A protein and the small-molecule ligand that binds it are described below.
Small molecule (SMILES): CC(=O)N[C@@H]1[C@@H](O)[C@H](O)[C@@H](CO)O[C@H]1O

Binding-site contacts:
Ligand atom C7 contacts residue ASN622 of chain 1.C at 4.0 Å.
Ligand atom C1 contacts residue ASN622 of chain 1.C at 1.4 Å.
Ligand atom C8 contacts residue TYR652 of chain 1.C at 3.3 Å (hydrophobic).
Ligand atom N2 contacts residue ASN650 of chain 1.C at 3.5 Å (h-bond).
Ligand atom O3 contacts residue ASN650 of chain 1.C at 4.2 Å.
Ligand atom C3 contacts residue ASN622 of chain 1.C at 3.8 Å.
Ligand atom C5 contacts residue ASN622 of chain 1.C at 3.6 Å.
Ligand atom C4 contacts residue ASN622 of chain 1.C at 4.2 Å.
Ligand atom C7 contacts residue ASN650 of chain 1.C at 3.8 Å.
Ligand atom O5 contacts residue ASN622 of chain 1.C at 2.4 Å (h-bond).
Ligand atom C2 contacts residue ASN650 of chain 1.C at 4.3 Å.
Ligand atom C3 contacts residue ASN650 of chain 1.C at 4.0 Å.
Ligand atom N2 contacts residue ASN622 of chain 1.C at 2.9 Å (h-bond).
Ligand atom C2 contacts residue ASN622 of chain 1.C at 2.5 Å.
Ligand atom C8 contacts residue ASN650 of chain 1.C at 3.7 Å.

Sequence of chain 1.C:
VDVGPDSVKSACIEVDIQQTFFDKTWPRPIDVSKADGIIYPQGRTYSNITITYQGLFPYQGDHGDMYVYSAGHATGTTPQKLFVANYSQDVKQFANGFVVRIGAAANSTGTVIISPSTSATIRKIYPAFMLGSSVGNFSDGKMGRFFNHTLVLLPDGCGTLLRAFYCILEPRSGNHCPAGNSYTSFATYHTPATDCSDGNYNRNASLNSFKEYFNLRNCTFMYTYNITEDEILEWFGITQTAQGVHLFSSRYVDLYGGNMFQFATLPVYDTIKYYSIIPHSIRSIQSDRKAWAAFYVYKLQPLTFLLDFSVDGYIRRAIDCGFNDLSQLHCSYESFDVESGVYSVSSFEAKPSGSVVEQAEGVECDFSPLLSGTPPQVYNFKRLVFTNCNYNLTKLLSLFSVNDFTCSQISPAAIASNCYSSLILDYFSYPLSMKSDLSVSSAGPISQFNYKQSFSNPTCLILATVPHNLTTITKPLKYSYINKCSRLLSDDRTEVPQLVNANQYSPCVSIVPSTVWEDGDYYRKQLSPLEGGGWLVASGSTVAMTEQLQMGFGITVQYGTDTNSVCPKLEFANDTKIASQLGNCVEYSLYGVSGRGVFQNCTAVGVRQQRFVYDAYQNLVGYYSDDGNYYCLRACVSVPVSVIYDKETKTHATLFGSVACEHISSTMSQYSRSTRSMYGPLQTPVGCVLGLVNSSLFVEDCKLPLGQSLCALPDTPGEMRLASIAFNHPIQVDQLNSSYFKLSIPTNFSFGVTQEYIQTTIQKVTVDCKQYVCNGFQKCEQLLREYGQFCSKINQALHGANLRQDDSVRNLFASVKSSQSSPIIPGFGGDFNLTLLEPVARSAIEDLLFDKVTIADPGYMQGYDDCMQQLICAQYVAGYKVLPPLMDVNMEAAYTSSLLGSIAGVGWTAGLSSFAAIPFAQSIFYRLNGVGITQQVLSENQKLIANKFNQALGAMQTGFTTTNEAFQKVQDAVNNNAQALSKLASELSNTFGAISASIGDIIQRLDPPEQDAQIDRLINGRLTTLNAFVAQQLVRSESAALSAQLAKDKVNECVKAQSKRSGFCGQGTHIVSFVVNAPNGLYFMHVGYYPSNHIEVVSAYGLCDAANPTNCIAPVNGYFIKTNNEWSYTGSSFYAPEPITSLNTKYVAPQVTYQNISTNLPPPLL